Binding-site contacts:
Ligand atom CL24 contacts residue LYS55 of chain 1.O at 3.3 Å.
Ligand atom C29 contacts residue GLU72 of chain 1.O at 3.3 Å.
Ligand atom C8 contacts residue MET104 of chain 1.O at 3.8 Å (hydrophobic).
Ligand atom C22 contacts residue MET101 of chain 1.O at 3.8 Å (hydrophobic).
Ligand atom N27 contacts residue LYS55 of chain 1.O at 3.0 Å (salt-bridge).
Ligand atom C5 contacts residue MET164 of chain 1.O at 3.4 Å (hydrophobic).
Ligand atom CL24 contacts residue ALA53 of chain 1.O at 3.7 Å.
Ligand atom C15 contacts residue THR105 of chain 1.O at 3.4 Å.
Ligand atom C8 contacts residue GLU102 of chain 1.O at 3.5 Å.
Ligand atom S25 contacts residue LYS55 of chain 1.O at 3.9 Å.
Ligand atom C3 contacts residue MET164 of chain 1.O at 3.9 Å (hydrophobic).
Ligand atom C13 contacts residue THR105 of chain 1.O at 3.7 Å.
Ligand atom C31 contacts residue MET76 of chain 1.O at 3.5 Å (hydrophobic).
Ligand atom C8 contacts residue MET164 of chain 1.O at 3.5 Å (hydrophobic).
Ligand atom C23 contacts residue ALA53 of chain 1.O at 3.8 Å (hydrophobic).
Ligand atom C8 contacts residue ALA53 of chain 1.O at 3.6 Å (hydrophobic).
Ligand atom C26 contacts residue PHE69 of chain 1.O at 3.9 Å (hydrophobic).
Ligand atom S25 contacts residue VAL99 of chain 1.O at 3.7 Å.
Ligand atom C31 contacts residue MET101 of chain 1.O at 3.8 Å (hydrophobic).
Ligand atom O11 contacts residue LEU27 of chain 1.O at 3.8 Å.
Ligand atom C23 contacts residue VAL35 of chain 1.O at 3.6 Å (hydrophobic).
Ligand atom N33 contacts residue MET101 of chain 1.O at 3.0 Å.
Ligand atom C28 contacts residue SER31 of chain 1.O at 3.6 Å.
Ligand atom C10 contacts residue MET164 of chain 1.O at 3.6 Å (hydrophobic).
Ligand atom C9 contacts residue MET164 of chain 1.O at 3.7 Å (hydrophobic).
Ligand atom N27 contacts residue PHE69 of chain 1.O at 3.6 Å.
Ligand atom C3 contacts residue MET104 of chain 1.O at 3.6 Å (hydrophobic).
Ligand atom N27 contacts residue SER31 of chain 1.O at 3.8 Å.
Ligand atom N7 contacts residue LEU103 of chain 1.O at 3.5 Å.
Ligand atom O12 contacts residue LEU27 of chain 1.O at 3.5 Å.
Ligand atom CL24 contacts residue ILE54 of chain 1.O at 3.9 Å.
Ligand atom C13 contacts residue LEU27 of chain 1.O at 3.7 Å (hydrophobic).
Ligand atom CL24 contacts residue MET101 of chain 1.O at 3.6 Å.
Ligand atom C9 contacts residue ALA53 of chain 1.O at 3.6 Å (hydrophobic).
Ligand atom N7 contacts residue MET164 of chain 1.O at 3.3 Å.
Ligand atom N7 contacts residue MET104 of chain 1.O at 3.3 Å (h-bond).
Ligand atom CL24 contacts residue VAL99 of chain 1.O at 2.8 Å.
Ligand atom C4 contacts residue MET164 of chain 1.O at 3.2 Å (hydrophobic).
Ligand atom C32 contacts residue MET101 of chain 1.O at 3.6 Å (hydrophobic).
Ligand atom C28 contacts residue GLU72 of chain 1.O at 3.5 Å.

Sequence of chain 1.O:
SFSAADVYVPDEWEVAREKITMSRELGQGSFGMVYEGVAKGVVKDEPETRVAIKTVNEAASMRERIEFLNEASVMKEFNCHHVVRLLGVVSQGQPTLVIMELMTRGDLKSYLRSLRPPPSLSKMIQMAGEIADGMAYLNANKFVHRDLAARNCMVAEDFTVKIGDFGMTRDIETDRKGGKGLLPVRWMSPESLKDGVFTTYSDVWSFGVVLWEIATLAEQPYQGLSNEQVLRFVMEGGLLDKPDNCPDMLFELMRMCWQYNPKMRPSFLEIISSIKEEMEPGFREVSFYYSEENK

This small molecule binds to this protein.
Small molecule (SMILES): COc1cc2c(Nc3ccc(Sc4nccn4C)c(Cl)c3)c(C#N)cnc2cc1OCCCN(C)CCO